A small-molecule ligand and the protein it binds are described below.
Small molecule (SMILES): CC(=O)NCc1ccccn1

Binding-site contacts:
Ligand atom O1 contacts residue EDO1 of chain 1.C at 1.5 Å (h-bond).
Ligand atom C5 contacts residue EDO1 of chain 1.C at 2.1 Å.
Ligand atom N1 contacts residue PHE116 of chain 1.A at 3.9 Å.
Ligand atom C2 contacts residue EDO1 of chain 1.C at 2.1 Å.
Ligand atom O1 contacts residue VAL59 of chain 1.A at 4.1 Å.
Ligand atom N1 contacts residue EDO1 of chain 1.C at 2.2 Å.
Ligand atom C2 contacts residue EDO1 of chain 1.D at 1.3 Å.
Ligand atom C8 contacts residue PHE116 of chain 1.A at 3.5 Å (hydrophobic).
Ligand atom C6 contacts residue EDO1 of chain 1.E at 3.9 Å.
Ligand atom C5 contacts residue EDO1 of chain 1.E at 3.5 Å.
Ligand atom C4 contacts residue EDO1 of chain 1.C at 1.0 Å.
Ligand atom N2 contacts residue PHE116 of chain 1.A at 3.3 Å.
Ligand atom O1 contacts residue CYS106 of chain 1.A at 4.2 Å.
Ligand atom C2 contacts residue VAL59 of chain 1.A at 3.8 Å (hydrophobic).
Ligand atom N1 contacts residue ASN110 of chain 1.A at 4.2 Å.
Ligand atom N1 contacts residue EDO1 of chain 1.D at 1.1 Å (h-bond).
Ligand atom C3 contacts residue PHE116 of chain 1.A at 4.0 Å (hydrophobic).
Ligand atom C8 contacts residue EDO1 of chain 1.C at 3.0 Å.
Ligand atom O1 contacts residue ASN110 of chain 1.A at 2.9 Å (h-bond).
Ligand atom C3 contacts residue EDO1 of chain 1.D at 2.5 Å.
Ligand atom C2 contacts residue EDO1 of chain 1.E at 3.8 Å.
Ligand atom C3 contacts residue EDO1 of chain 1.C at 1.1 Å.
Ligand atom C4 contacts residue PHE116 of chain 1.A at 3.9 Å (hydrophobic).
Ligand atom C1 contacts residue EDO1 of chain 1.C at 3.6 Å.
Ligand atom C2 contacts residue ASN110 of chain 1.A at 3.8 Å.
Ligand atom N2 contacts residue EDO1 of chain 1.C at 1.8 Å.
Ligand atom N2 contacts residue ASN110 of chain 1.A at 4.1 Å.
Ligand atom C3 contacts residue ASN110 of chain 1.A at 3.6 Å.
Ligand atom C1 contacts residue EDO1 of chain 1.E at 3.4 Å.
Ligand atom C6 contacts residue EDO1 of chain 1.C at 3.2 Å.
Ligand atom C5 contacts residue EDO1 of chain 1.D at 3.6 Å.
Ligand atom N1 contacts residue VAL59 of chain 1.A at 4.2 Å.
Ligand atom C7 contacts residue EDO1 of chain 1.C at 3.5 Å.
Ligand atom C1 contacts residue VAL59 of chain 1.A at 3.8 Å (hydrophobic).
Ligand atom N1 contacts residue EDO1 of chain 1.E at 3.4 Å (h-bond).
Ligand atom O1 contacts residue EDO1 of chain 1.D at 2.1 Å (h-bond).
Ligand atom C6 contacts residue VAL64 of chain 1.A at 4.1 Å (hydrophobic).
Ligand atom C1 contacts residue EDO1 of chain 1.D at 0.9 Å.
Ligand atom C1 contacts residue ILE54 of chain 1.A at 3.8 Å (hydrophobic).
Ligand atom C4 contacts residue EDO1 of chain 1.D at 3.4 Å.

Sequence of chain 1.A:
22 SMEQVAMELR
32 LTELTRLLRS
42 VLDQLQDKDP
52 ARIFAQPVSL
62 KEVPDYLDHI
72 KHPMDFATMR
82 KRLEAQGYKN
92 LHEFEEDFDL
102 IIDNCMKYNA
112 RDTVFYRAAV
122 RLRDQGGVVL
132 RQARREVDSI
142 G